Binding-site contacts:
Ligand atom O7 contacts residue ASN46 of chain 1.A at 2.9 Å (h-bond).
Ligand atom N2 contacts residue ASN46 of chain 1.A at 3.0 Å (h-bond).
Ligand atom C6 contacts residue TYR44 of chain 1.A at 4.4 Å (hydrophobic).
Ligand atom C8 contacts residue ASN46 of chain 1.A at 4.4 Å.
Ligand atom C3 contacts residue ASN46 of chain 1.A at 3.8 Å.
Ligand atom O5 contacts residue TYR44 of chain 1.A at 3.7 Å.
Ligand atom C5 contacts residue ASN46 of chain 1.A at 3.7 Å.
Ligand atom C7 contacts residue ASN46 of chain 1.A at 3.2 Å.
Ligand atom O5 contacts residue ASN46 of chain 1.A at 2.4 Å (h-bond).
Ligand atom C5 contacts residue TYR44 of chain 1.A at 4.0 Å (hydrophobic).
Ligand atom C8 contacts residue ILE47 of chain 1.A at 3.9 Å (hydrophobic).
Ligand atom O6 contacts residue TYR44 of chain 1.A at 3.8 Å.
Ligand atom C2 contacts residue ASN46 of chain 1.A at 2.5 Å.
Ligand atom C1 contacts residue TYR44 of chain 1.A at 4.1 Å (hydrophobic).
Ligand atom C4 contacts residue ASN46 of chain 1.A at 4.2 Å.
Ligand atom C1 contacts residue ASN46 of chain 1.A at 1.5 Å.

Sequence of chain 1.A:
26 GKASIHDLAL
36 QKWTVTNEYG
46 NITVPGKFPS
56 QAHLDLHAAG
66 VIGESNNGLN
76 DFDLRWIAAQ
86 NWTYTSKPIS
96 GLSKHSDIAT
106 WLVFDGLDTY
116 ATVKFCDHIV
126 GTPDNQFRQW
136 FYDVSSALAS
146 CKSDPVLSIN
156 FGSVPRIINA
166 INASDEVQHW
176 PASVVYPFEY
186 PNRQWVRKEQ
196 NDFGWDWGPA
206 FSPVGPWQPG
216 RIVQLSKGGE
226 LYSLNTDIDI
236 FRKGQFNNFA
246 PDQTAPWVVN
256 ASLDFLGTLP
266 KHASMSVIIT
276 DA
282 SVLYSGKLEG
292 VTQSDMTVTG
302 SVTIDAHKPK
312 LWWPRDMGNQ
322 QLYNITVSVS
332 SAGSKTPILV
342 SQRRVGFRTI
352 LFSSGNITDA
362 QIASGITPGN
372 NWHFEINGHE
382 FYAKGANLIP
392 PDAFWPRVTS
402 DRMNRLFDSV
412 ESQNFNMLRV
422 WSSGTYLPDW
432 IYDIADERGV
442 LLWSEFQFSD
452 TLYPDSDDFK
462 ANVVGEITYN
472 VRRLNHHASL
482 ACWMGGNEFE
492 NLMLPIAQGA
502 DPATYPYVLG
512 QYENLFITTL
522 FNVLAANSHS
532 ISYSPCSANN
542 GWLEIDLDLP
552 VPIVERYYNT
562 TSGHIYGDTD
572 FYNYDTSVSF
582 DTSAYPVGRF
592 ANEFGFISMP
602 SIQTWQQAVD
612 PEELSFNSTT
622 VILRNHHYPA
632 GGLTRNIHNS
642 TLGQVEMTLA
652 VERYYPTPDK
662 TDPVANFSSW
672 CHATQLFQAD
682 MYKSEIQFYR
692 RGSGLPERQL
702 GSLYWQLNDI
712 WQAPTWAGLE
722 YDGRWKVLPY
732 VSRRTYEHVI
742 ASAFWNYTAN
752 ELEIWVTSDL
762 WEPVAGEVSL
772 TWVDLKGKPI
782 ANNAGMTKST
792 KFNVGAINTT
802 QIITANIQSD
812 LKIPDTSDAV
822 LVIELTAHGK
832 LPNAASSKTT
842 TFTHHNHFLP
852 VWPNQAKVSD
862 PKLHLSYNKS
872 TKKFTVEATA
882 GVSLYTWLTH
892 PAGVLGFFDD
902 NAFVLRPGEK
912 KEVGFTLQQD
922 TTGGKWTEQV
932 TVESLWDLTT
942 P

A protein and the small-molecule ligand that binds it are described below.
Small molecule (SMILES): CC(=O)N[C@@H]1[C@@H](O)[C@H](O)[C@@H](CO)O[C@H]1O